Sequence of chain 44.C:
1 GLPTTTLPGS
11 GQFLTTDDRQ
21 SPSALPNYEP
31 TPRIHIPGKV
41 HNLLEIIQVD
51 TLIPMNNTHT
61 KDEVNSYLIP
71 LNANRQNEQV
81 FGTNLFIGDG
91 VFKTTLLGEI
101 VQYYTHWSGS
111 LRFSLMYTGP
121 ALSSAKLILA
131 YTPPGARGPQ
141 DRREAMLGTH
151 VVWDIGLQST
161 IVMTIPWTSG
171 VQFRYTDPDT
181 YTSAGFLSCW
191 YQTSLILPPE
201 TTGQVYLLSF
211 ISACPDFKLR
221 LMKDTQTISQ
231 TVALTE

Sequence of chain 43.A:
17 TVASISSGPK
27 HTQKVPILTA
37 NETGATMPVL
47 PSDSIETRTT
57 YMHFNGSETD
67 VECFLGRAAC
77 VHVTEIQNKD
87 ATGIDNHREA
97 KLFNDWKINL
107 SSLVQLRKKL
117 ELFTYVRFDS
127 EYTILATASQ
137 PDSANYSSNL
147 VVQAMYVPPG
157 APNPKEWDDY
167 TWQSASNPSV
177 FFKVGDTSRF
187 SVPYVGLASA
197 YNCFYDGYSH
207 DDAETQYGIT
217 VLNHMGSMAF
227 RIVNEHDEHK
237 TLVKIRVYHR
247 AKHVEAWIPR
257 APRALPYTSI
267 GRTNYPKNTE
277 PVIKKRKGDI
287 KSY

A protein and the small-molecule ligand that binds it are described below.
Small molecule (SMILES): Cc1cc(CCCOc2c(C)cc(-c3noc(C(F)(F)F)n3)cc2C)on1

Sequence of chain 43.C:
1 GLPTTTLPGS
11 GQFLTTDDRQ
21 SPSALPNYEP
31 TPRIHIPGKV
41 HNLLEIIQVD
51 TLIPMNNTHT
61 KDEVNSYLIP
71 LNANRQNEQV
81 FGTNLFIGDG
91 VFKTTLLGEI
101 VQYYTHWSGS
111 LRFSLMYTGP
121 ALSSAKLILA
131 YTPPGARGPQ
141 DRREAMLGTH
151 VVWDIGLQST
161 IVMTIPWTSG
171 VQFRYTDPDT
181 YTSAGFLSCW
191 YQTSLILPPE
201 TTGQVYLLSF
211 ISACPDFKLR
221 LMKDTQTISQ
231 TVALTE

Binding-site contacts:
Ligand atom CM6 contacts residue TYR152 of chain 43.A at 3.4 Å (hydrophobic).
Ligand atom F3 contacts residue TYR152 of chain 43.A at 3.6 Å.
Ligand atom C4B contacts residue TYR152 of chain 43.A at 3.6 Å (hydrophobic).
Ligand atom O1A contacts residue ALA24 of chain 43.C at 3.4 Å.
Ligand atom N3A contacts residue TYR152 of chain 43.A at 3.5 Å.
Ligand atom C3A contacts residue PHE186 of chain 43.A at 3.1 Å (hydrophobic).
Ligand atom F3 contacts residue SER175 of chain 43.A at 2.8 Å.
Ligand atom C5B contacts residue TYR152 of chain 43.A at 3.4 Å (hydrophobic).
Ligand atom N3A contacts residue PHE186 of chain 43.A at 3.1 Å.
Ligand atom N1A contacts residue PRO174 of chain 43.A at 3.5 Å.
Ligand atom O1A contacts residue PHE186 of chain 43.A at 3.4 Å.
Ligand atom C3B contacts residue MET224 of chain 43.A at 3.6 Å (hydrophobic).
Ligand atom C3C contacts residue TYR128 of chain 43.A at 3.1 Å (hydrophobic).
Ligand atom F2 contacts residue VAL176 of chain 43.A at 2.7 Å.
Ligand atom C2A contacts residue PHE186 of chain 43.A at 3.3 Å (hydrophobic).
Ligand atom O1A contacts residue PRO174 of chain 43.A at 3.4 Å.
Ligand atom C4 contacts residue TYR197 of chain 43.A at 3.7 Å (hydrophobic).
Ligand atom F3 contacts residue VAL176 of chain 43.A at 3.6 Å.
Ligand atom CM2 contacts residue MET224 of chain 43.A at 3.5 Å (hydrophobic).
Ligand atom C4 contacts residue LEU106 of chain 43.A at 3.3 Å (hydrophobic).
Ligand atom F1 contacts residue MET224 of chain 43.A at 3.7 Å.
Ligand atom C6B contacts residue TYR152 of chain 43.A at 3.6 Å (hydrophobic).
Ligand atom N1A contacts residue PHE186 of chain 43.A at 3.5 Å.
Ligand atom C3 contacts residue LEU106 of chain 43.A at 3.4 Å (hydrophobic).
Ligand atom F3 contacts residue ALA150 of chain 43.A at 3.0 Å.
Ligand atom C2A contacts residue TYR152 of chain 43.A at 3.5 Å (hydrophobic).
Ligand atom CM2 contacts residue TYR128 of chain 43.A at 3.4 Å (hydrophobic).
Ligand atom F1 contacts residue PHE186 of chain 43.A at 3.3 Å.
Ligand atom C1C contacts residue TYR197 of chain 43.A at 3.7 Å (hydrophobic).
Ligand atom CM4 contacts residue VAL176 of chain 43.A at 3.7 Å (hydrophobic).
Ligand atom CM4 contacts residue PHE186 of chain 43.A at 3.5 Å (hydrophobic).
Ligand atom O1 contacts residue MET221 of chain 43.A at 3.7 Å.
Ligand atom N1A contacts residue ALA24 of chain 43.C at 3.3 Å.
Ligand atom CM3 contacts residue ASN219 of chain 43.A at 3.5 Å.
Ligand atom C2C contacts residue TYR128 of chain 43.A at 3.2 Å (hydrophobic).
Ligand atom F3 contacts residue PRO174 of chain 43.A at 3.1 Å.
Ligand atom CM4 contacts residue ALA150 of chain 43.A at 3.7 Å (hydrophobic).
Ligand atom F2 contacts residue PHE186 of chain 43.A at 3.1 Å.
Ligand atom C1C contacts residue TYR128 of chain 43.A at 3.3 Å (hydrophobic).
Ligand atom CM6 contacts residue VAL191 of chain 43.A at 3.7 Å (hydrophobic).